Binding-site contacts:
Ligand atom O1 contacts residue ALA196 of chain 2.A at 3.9 Å.
Ligand atom C16 contacts residue ASN155 of chain 2.A at 3.9 Å.
Ligand atom C2 contacts residue NAD1 of chain 2.B at 3.8 Å.
Ligand atom O3 contacts residue PHE94 of chain 2.A at 3.4 Å.
Ligand atom O contacts residue LYS163 of chain 2.A at 3.8 Å.
Ligand atom C contacts residue NAD1 of chain 2.B at 3.5 Å.
Ligand atom C12 contacts residue PHE203 of chain 2.A at 3.9 Å (hydrophobic).
Ligand atom N contacts residue PHE94 of chain 2.A at 3.9 Å.
Ligand atom C17 contacts residue NAD1 of chain 2.B at 3.6 Å.
Ligand atom C11 contacts residue NAD1 of chain 2.B at 3.4 Å.
Ligand atom O2 contacts residue ILE100 of chain 2.A at 3.5 Å.
Ligand atom C16 contacts residue TYR156 of chain 2.A at 3.6 Å (hydrophobic).
Ligand atom C16 contacts residue ILE200 of chain 2.A at 3.6 Å (hydrophobic).
Ligand atom O contacts residue NAD1 of chain 2.B at 2.6 Å (h-bond).
Ligand atom C3 contacts residue GLY93 of chain 2.A at 3.7 Å.
Ligand atom C4 contacts residue PHE94 of chain 2.A at 3.9 Å (hydrophobic).
Ligand atom C8 contacts residue NAD1 of chain 2.B at 3.5 Å.
Ligand atom N contacts residue ALA95 of chain 2.A at 3.3 Å (h-bond).
Ligand atom C12 contacts residue TYR146 of chain 2.A at 4.0 Å (hydrophobic).
Ligand atom C2 contacts residue ALA196 of chain 2.A at 3.8 Å (hydrophobic).
Ligand atom C3 contacts residue NAD1 of chain 2.B at 4.0 Å.
Ligand atom C contacts residue TYR156 of chain 2.A at 3.4 Å (hydrophobic).
Ligand atom O2 contacts residue ALA95 of chain 2.A at 3.0 Å (h-bond).
Ligand atom C3 contacts residue ALA196 of chain 2.A at 3.5 Å (hydrophobic).
Ligand atom C6 contacts residue ILE100 of chain 2.A at 4.0 Å (hydrophobic).
Ligand atom C17 contacts residue TYR146 of chain 2.A at 3.8 Å (hydrophobic).
Ligand atom C4 contacts residue ALA196 of chain 2.A at 4.0 Å (hydrophobic).
Ligand atom C10 contacts residue NAD1 of chain 2.B at 3.4 Å.
Ligand atom C9 contacts residue NAD1 of chain 2.B at 3.2 Å.
Ligand atom O3 contacts residue ALA95 of chain 2.A at 3.2 Å (h-bond).
Ligand atom C13 contacts residue TYR146 of chain 2.A at 3.8 Å (hydrophobic).
Ligand atom O1 contacts residue NAD1 of chain 2.B at 3.1 Å (h-bond).
Ligand atom O contacts residue TYR156 of chain 2.A at 2.5 Å (h-bond).
Ligand atom C17 contacts residue TYR156 of chain 2.A at 3.5 Å (hydrophobic).
Ligand atom C4 contacts residue GLY93 of chain 2.A at 3.4 Å.
Ligand atom C15 contacts residue PRO154 of chain 2.A at 3.7 Å (hydrophobic).
Ligand atom C13 contacts residue TYR156 of chain 2.A at 3.8 Å (hydrophobic).
Ligand atom C15 contacts residue TYR156 of chain 2.A at 3.7 Å (hydrophobic).
Ligand atom C11 contacts residue TYR146 of chain 2.A at 3.8 Å (hydrophobic).
Ligand atom C1 contacts residue NAD1 of chain 2.B at 3.4 Å.

Sequence of chain 2.A:
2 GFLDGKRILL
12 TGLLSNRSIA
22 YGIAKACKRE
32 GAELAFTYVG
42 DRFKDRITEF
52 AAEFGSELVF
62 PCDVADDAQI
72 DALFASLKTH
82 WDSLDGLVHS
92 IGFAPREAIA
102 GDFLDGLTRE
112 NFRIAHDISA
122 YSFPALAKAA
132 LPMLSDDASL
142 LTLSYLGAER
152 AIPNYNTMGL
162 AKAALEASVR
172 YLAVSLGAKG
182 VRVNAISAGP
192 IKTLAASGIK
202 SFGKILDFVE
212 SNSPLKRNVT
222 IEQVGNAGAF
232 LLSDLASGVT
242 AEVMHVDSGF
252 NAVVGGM

The small molecule below binds the protein below.
Small molecule (SMILES): CCCCCCc1ccc(Oc2ccc([N+](=O)[O-])cc2)c(O)c1